This protein binds this small molecule.
Small molecule (SMILES): CC1(C)C=C(CSS(C)(=O)=O)C(C)(C)N1[O]

Binding-site contacts:
Ligand atom C4 contacts residue LEU49 of chain 2.C at 3.5 Å (hydrophobic).
Ligand atom S1 contacts residue LEU49 of chain 2.C at 3.0 Å (h-bond).
Ligand atom C4 contacts residue CYS48 of chain 2.C at 3.1 Å (hydrophobic).
Ligand atom C4 contacts residue ARG52 of chain 2.C at 4.1 Å.
Ligand atom C3 contacts residue CYS48 of chain 2.C at 3.7 Å (hydrophobic).
Ligand atom C3 contacts residue ARG52 of chain 2.C at 4.0 Å.
Ligand atom S1 contacts residue CYS48 of chain 2.C at 2.0 Å (h-bond).
Ligand atom S1 contacts residue TYR45 of chain 2.C at 3.9 Å.

Sequence of chain 2.C:
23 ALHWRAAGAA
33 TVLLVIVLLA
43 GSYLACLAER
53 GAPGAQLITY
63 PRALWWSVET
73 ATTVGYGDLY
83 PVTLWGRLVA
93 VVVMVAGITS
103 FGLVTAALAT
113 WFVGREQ